Binding-site contacts:
Ligand atom C4 contacts residue ASN67 of chain 1.C at 3.5 Å.
Ligand atom C6 contacts residue THR69 of chain 1.C at 3.6 Å.
Ligand atom C3 contacts residue TRP368 of chain 1.C at 4.4 Å (hydrophobic).
Ligand atom O3 contacts residue TRP368 of chain 1.C at 3.9 Å.
Ligand atom N2 contacts residue GLN288 of chain 1.C at 4.3 Å.
Ligand atom C3 contacts residue ASN67 of chain 1.C at 3.6 Å.
Ligand atom C2 contacts residue ASN67 of chain 1.C at 2.5 Å.
Ligand atom O6 contacts residue THR69 of chain 1.C at 3.3 Å.
Ligand atom O6 contacts residue LEU70 of chain 1.C at 2.9 Å (h-bond).
Ligand atom O5 contacts residue ASN67 of chain 1.C at 2.5 Å (h-bond).
Ligand atom O7 contacts residue TRP368 of chain 1.C at 3.6 Å.
Ligand atom C1 contacts residue ASN67 of chain 1.C at 1.4 Å.
Ligand atom O4 contacts residue TRP368 of chain 1.C at 3.5 Å.
Ligand atom N2 contacts residue TRP368 of chain 1.C at 4.1 Å.
Ligand atom N2 contacts residue ASN67 of chain 1.C at 3.5 Å (h-bond).
Ligand atom C8 contacts residue GLN288 of chain 1.C at 3.3 Å.
Ligand atom C6 contacts residue ASN67 of chain 1.C at 3.4 Å.
Ligand atom C7 contacts residue TRP368 of chain 1.C at 4.1 Å (hydrophobic).
Ligand atom C5 contacts residue THR69 of chain 1.C at 4.5 Å.
Ligand atom O7 contacts residue GLU369 of chain 1.C at 3.8 Å.
Ligand atom C7 contacts residue ASN67 of chain 1.C at 4.4 Å.
Ligand atom C7 contacts residue GLN288 of chain 1.C at 4.0 Å.
Ligand atom C1 contacts residue TRP368 of chain 1.C at 4.2 Å (hydrophobic).
Ligand atom C8 contacts residue GLU369 of chain 1.C at 3.6 Å.
Ligand atom C7 contacts residue GLU369 of chain 1.C at 4.0 Å.
Ligand atom C2 contacts residue TRP368 of chain 1.C at 3.7 Å (hydrophobic).
Ligand atom C5 contacts residue ASN67 of chain 1.C at 3.3 Å.
Ligand atom C6 contacts residue LEU70 of chain 1.C at 3.3 Å (hydrophobic).

Sequence of chain 1.C:
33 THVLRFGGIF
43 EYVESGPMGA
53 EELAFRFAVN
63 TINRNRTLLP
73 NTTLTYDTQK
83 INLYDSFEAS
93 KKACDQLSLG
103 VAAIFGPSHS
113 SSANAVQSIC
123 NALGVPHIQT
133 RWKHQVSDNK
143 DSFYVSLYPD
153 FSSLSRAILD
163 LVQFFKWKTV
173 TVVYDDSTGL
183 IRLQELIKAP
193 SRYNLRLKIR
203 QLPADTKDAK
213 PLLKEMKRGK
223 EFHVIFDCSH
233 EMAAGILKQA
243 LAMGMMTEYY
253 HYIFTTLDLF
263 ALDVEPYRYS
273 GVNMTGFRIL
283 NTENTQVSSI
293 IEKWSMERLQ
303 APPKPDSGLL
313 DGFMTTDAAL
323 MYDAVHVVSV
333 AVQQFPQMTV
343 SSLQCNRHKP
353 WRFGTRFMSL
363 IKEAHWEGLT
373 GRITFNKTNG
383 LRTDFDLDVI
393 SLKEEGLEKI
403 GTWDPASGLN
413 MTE

A protein and the small-molecule ligand that binds it are described below.
Small molecule (SMILES): CC(=O)N[C@H]1[C@H](O[C@H]2[C@H](O)[C@@H](NC(C)=O)CO[C@@H]2CO)O[C@H](CO)[C@@H](O[C@@H]2O[C@H](CO)[C@@H](O)[C@H](O)[C@@H]2O)[C@@H]1O